Binding-site contacts:
Ligand atom C5 contacts residue HIS172 of chain 1.A at 3.9 Å.
Ligand atom C4 contacts residue GAL1 of chain 1.D at 3.7 Å.
Ligand atom O1 contacts residue HIS172 of chain 1.A at 3.8 Å.
Ligand atom C2 contacts residue HIS172 of chain 1.A at 3.9 Å.
Ligand atom O4 contacts residue TYR203 of chain 1.A at 4.5 Å.
Ligand atom O5 contacts residue PHE175 of chain 1.A at 4.0 Å.
Ligand atom O4 contacts residue GLU242 of chain 1.A at 2.6 Å (salt-bridge).
Ligand atom C2 contacts residue GAL1 of chain 1.D at 4.3 Å.
Ligand atom C3 contacts residue HIS172 of chain 1.A at 4.4 Å.
Ligand atom O3 contacts residue GAL1 of chain 1.D at 3.0 Å (h-bond).
Ligand atom C4 contacts residue TRP239 of chain 1.A at 3.7 Å (hydrophobic).
Ligand atom C5 contacts residue GLU242 of chain 1.A at 4.2 Å.
Ligand atom O3 contacts residue TRP239 of chain 1.A at 4.1 Å.
Ligand atom C6 contacts residue GLU242 of chain 1.A at 3.8 Å.
Ligand atom C4 contacts residue GLU242 of chain 1.A at 3.4 Å.
Ligand atom C4 contacts residue HIS172 of chain 1.A at 3.8 Å.
Ligand atom O6 contacts residue TRP239 of chain 1.A at 3.4 Å (h-bond).
Ligand atom C6 contacts residue TYR203 of chain 1.A at 3.8 Å (hydrophobic).
Ligand atom C3 contacts residue TRP239 of chain 1.A at 3.8 Å (hydrophobic).
Ligand atom C1 contacts residue HIS172 of chain 1.A at 4.0 Å.
Ligand atom C6 contacts residue THR184 of chain 1.A at 3.1 Å.
Ligand atom O3 contacts residue UDP1 of chain 1.B at 3.1 Å (h-bond).
Ligand atom O4 contacts residue GAL1 of chain 1.D at 2.9 Å (h-bond).
Ligand atom O5 contacts residue HIS172 of chain 1.A at 3.3 Å.
Ligand atom C6 contacts residue TRP239 of chain 1.A at 3.5 Å (hydrophobic).
Ligand atom C3 contacts residue GAL1 of chain 1.D at 3.8 Å.
Ligand atom O6 contacts residue PHE175 of chain 1.A at 3.3 Å.
Ligand atom O6 contacts residue THR184 of chain 1.A at 2.6 Å (h-bond).
Ligand atom C3 contacts residue UDP1 of chain 1.B at 4.3 Å.
Ligand atom C6 contacts residue PHE175 of chain 1.A at 3.9 Å (hydrophobic).
Ligand atom C5 contacts residue TRP239 of chain 1.A at 3.7 Å (hydrophobic).
Ligand atom C6 contacts residue HIS172 of chain 1.A at 4.0 Å.
Ligand atom O4 contacts residue HIS172 of chain 1.A at 2.7 Å.

The small molecule below binds the protein below.
Small molecule (SMILES): OC[C@H]1O[C@@H](O)[C@H](O)[C@@H](O)[C@H]1O

Sequence of chain 1.A:
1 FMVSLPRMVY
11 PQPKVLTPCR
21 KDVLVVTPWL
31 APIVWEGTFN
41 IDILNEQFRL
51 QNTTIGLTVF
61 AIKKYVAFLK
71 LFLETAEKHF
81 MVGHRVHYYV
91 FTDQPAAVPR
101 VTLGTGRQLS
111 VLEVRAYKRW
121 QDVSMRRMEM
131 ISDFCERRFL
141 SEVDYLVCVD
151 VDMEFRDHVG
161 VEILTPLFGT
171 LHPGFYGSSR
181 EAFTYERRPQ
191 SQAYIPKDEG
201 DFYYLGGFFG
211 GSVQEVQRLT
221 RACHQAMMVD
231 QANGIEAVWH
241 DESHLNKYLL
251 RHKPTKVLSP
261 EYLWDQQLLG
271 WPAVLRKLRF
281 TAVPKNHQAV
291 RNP